Binding-site contacts:
Ligand atom N4 contacts residue ASP103 of chain 1.A at 3.8 Å.
Ligand atom C14 contacts residue CYS96 of chain 1.A at 3.4 Å (hydrophobic).
Ligand atom C16 contacts residue LEU146 of chain 1.A at 3.3 Å (hydrophobic).
Ligand atom N24 contacts residue ALA46 of chain 1.A at 3.7 Å.
Ligand atom C22 contacts residue GLY99 of chain 1.A at 3.9 Å.
Ligand atom C5 contacts residue ALA156 of chain 1.A at 3.8 Å (hydrophobic).
Ligand atom C4 contacts residue GLY97 of chain 1.A at 3.2 Å.
Ligand atom O28 contacts residue ASP103 of chain 1.A at 3.6 Å.
Ligand atom C13 contacts residue GLY99 of chain 1.A at 3.8 Å.
Ligand atom C20 contacts residue LEU146 of chain 1.A at 3.9 Å (hydrophobic).
Ligand atom F29 contacts residue THR29 of chain 1.A at 3.9 Å.
Ligand atom C17 contacts residue LEU146 of chain 1.A at 3.5 Å (hydrophobic).
Ligand atom C4 contacts residue PHE95 of chain 1.A at 3.8 Å (hydrophobic).
Ligand atom C21 contacts residue CYS96 of chain 1.A at 3.7 Å (hydrophobic).
Ligand atom C13 contacts residue LEU25 of chain 1.A at 3.7 Å (hydrophobic).
Ligand atom C20 contacts residue VAL33 of chain 1.A at 3.8 Å (hydrophobic).
Ligand atom C39 contacts residue ASP103 of chain 1.A at 3.6 Å.
Ligand atom C22 contacts residue LEU25 of chain 1.A at 3.8 Å (hydrophobic).
Ligand atom C40 contacts residue ASP103 of chain 1.A at 3.2 Å.
Ligand atom C14 contacts residue LEU25 of chain 1.A at 3.6 Å (hydrophobic).
Ligand atom C7 contacts residue VAL33 of chain 1.A at 3.5 Å (hydrophobic).
Ligand atom C3 contacts residue ASP103 of chain 1.A at 3.6 Å.
Ligand atom C6 contacts residue LEU146 of chain 1.A at 3.7 Å (hydrophobic).
Ligand atom C3 contacts residue GLY26 of chain 1.A at 3.6 Å.
Ligand atom C12 contacts residue VAL33 of chain 1.A at 3.7 Å (hydrophobic).
Ligand atom C16 contacts residue GLU94 of chain 1.A at 3.9 Å.
Ligand atom C4 contacts residue GLY99 of chain 1.A at 3.8 Å.
Ligand atom C4 contacts residue LEU25 of chain 1.A at 3.6 Å (hydrophobic).
Ligand atom C19 contacts residue GLY99 of chain 1.A at 3.5 Å.
Ligand atom N23 contacts residue CYS96 of chain 1.A at 3.1 Å (h-bond).
Ligand atom C5 contacts residue MET93 of chain 1.A at 3.5 Å (hydrophobic).
Ligand atom N24 contacts residue LEU146 of chain 1.A at 3.6 Å.
Ligand atom N24 contacts residue CYS96 of chain 1.A at 3.7 Å.
Ligand atom C19 contacts residue LEU25 of chain 1.A at 3.7 Å (hydrophobic).
Ligand atom C4 contacts residue CYS96 of chain 1.A at 3.1 Å (hydrophobic).
Ligand atom C14 contacts residue GLY99 of chain 1.A at 3.6 Å.
Ligand atom N24 contacts residue GLU94 of chain 1.A at 3.2 Å (salt-bridge).
Ligand atom O27 contacts residue CYS96 of chain 1.A at 2.8 Å (h-bond).
Ligand atom N23 contacts residue LEU25 of chain 1.A at 3.6 Å.
Ligand atom C17 contacts residue VAL33 of chain 1.A at 3.8 Å (hydrophobic).

Sequence of chain 1.A:
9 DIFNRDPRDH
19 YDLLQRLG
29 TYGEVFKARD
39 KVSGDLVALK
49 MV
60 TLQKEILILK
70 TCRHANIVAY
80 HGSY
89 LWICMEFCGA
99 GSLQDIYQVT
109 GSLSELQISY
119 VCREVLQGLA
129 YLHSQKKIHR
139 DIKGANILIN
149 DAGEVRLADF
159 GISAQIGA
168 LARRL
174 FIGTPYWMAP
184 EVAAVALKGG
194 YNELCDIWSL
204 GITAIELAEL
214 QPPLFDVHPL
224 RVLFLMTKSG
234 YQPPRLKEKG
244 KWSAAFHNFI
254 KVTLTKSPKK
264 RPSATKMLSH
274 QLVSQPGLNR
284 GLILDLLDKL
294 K

The small molecule below binds the protein below.
Small molecule (SMILES): CCN(CC)CCNC(=O)c1c(C)[nH]c(/C=C2\C(=O)Nc3ccc(F)cc32)c1C